The protein below binds the small molecule below.
Small molecule (SMILES): O=CNCc1ccccc1

Sequence of chain 1.B:
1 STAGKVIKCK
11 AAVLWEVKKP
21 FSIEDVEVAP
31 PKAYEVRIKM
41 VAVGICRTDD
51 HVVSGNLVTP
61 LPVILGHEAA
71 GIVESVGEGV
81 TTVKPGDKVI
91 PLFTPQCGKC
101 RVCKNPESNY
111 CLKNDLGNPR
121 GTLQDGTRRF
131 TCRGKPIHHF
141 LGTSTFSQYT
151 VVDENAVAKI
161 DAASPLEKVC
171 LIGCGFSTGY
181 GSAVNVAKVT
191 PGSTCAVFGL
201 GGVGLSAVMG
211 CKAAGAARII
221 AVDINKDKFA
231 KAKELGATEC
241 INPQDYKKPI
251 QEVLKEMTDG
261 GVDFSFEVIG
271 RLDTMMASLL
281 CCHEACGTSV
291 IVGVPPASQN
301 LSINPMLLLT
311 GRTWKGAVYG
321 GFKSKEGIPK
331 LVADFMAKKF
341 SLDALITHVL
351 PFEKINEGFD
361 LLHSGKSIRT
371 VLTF

Sequence of chain 1.A:
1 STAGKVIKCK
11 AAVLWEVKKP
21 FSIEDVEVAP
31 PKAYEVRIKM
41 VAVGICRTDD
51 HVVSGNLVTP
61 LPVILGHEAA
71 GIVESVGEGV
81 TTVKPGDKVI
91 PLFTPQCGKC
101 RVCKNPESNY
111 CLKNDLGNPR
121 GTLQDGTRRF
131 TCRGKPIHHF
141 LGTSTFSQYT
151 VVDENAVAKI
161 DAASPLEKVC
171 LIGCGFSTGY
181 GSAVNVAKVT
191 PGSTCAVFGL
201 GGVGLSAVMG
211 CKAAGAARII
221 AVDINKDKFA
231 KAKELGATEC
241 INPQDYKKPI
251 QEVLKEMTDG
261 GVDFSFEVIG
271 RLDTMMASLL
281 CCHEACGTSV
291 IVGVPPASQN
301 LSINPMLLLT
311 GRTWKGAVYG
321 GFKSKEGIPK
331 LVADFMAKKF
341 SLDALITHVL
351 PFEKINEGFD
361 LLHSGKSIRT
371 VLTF

Binding-site contacts:
Ligand atom C12 contacts residue PHE93 of chain 1.A at 3.9 Å (hydrophobic).
Ligand atom C14 contacts residue HIS67 of chain 1.A at 3.2 Å.
Ligand atom C14 contacts residue THR48 of chain 1.A at 3.6 Å.
Ligand atom N13 contacts residue ZN1 of chain 1.D at 4.3 Å.
Ligand atom C14 contacts residue LEU141 of chain 1.A at 4.0 Å (hydrophobic).
Ligand atom C3 contacts residue MET306 of chain 1.B at 4.3 Å (hydrophobic).
Ligand atom N13 contacts residue NAD1 of chain 1.E at 4.0 Å.
Ligand atom C4 contacts residue VAL294 of chain 1.A at 3.8 Å (hydrophobic).
Ligand atom N13 contacts residue THR48 of chain 1.A at 3.9 Å.
Ligand atom C4 contacts residue VAL318 of chain 1.A at 3.9 Å (hydrophobic).
Ligand atom C3 contacts residue LEU116 of chain 1.A at 4.3 Å (hydrophobic).
Ligand atom C5 contacts residue PHE93 of chain 1.A at 4.2 Å (hydrophobic).
Ligand atom C14 contacts residue CYS174 of chain 1.A at 3.6 Å (hydrophobic).
Ligand atom O16 contacts residue ZN1 of chain 1.D at 2.2 Å.
Ligand atom C2 contacts residue LEU116 of chain 1.A at 3.8 Å (hydrophobic).
Ligand atom C12 contacts residue NAD1 of chain 1.E at 3.5 Å.
Ligand atom C6 contacts residue VAL294 of chain 1.A at 4.2 Å (hydrophobic).
Ligand atom C6 contacts residue LEU57 of chain 1.A at 4.3 Å (hydrophobic).
Ligand atom C6 contacts residue THR48 of chain 1.A at 3.7 Å.
Ligand atom O16 contacts residue CYS46 of chain 1.A at 3.6 Å.
Ligand atom N13 contacts residue PHE93 of chain 1.A at 3.2 Å.
Ligand atom C3 contacts residue VAL318 of chain 1.A at 4.1 Å (hydrophobic).
Ligand atom C1 contacts residue LEU116 of chain 1.A at 4.0 Å (hydrophobic).
Ligand atom O16 contacts residue CYS174 of chain 1.A at 3.4 Å (h-bond).
Ligand atom C4 contacts residue LEU309 of chain 1.B at 4.2 Å (hydrophobic).
Ligand atom C1 contacts residue LEU57 of chain 1.A at 4.1 Å (hydrophobic).
Ligand atom C3 contacts residue LEU309 of chain 1.B at 4.2 Å (hydrophobic).
Ligand atom C14 contacts residue PHE93 of chain 1.A at 3.8 Å (hydrophobic).
Ligand atom C1 contacts residue LEU141 of chain 1.A at 4.2 Å (hydrophobic).
Ligand atom C14 contacts residue NAD1 of chain 1.E at 3.9 Å.
Ligand atom O16 contacts residue HIS67 of chain 1.A at 3.0 Å (h-bond).
Ligand atom C5 contacts residue VAL294 of chain 1.A at 3.8 Å (hydrophobic).
Ligand atom C12 contacts residue THR48 of chain 1.A at 3.6 Å.
Ligand atom O16 contacts residue THR48 of chain 1.A at 2.7 Å (h-bond).
Ligand atom C14 contacts residue ZN1 of chain 1.D at 3.0 Å.
Ligand atom O16 contacts residue NAD1 of chain 1.E at 3.1 Å.
Ligand atom N13 contacts residue LEU141 of chain 1.A at 4.0 Å.
Ligand atom C6 contacts residue LEU141 of chain 1.A at 4.3 Å (hydrophobic).
Ligand atom C12 contacts residue VAL294 of chain 1.A at 3.9 Å (hydrophobic).
Ligand atom C5 contacts residue THR48 of chain 1.A at 4.3 Å.